Binding-site contacts:
Ligand atom O6 contacts residue LEU246 of chain 2.A at 4.4 Å.
Ligand atom C5 contacts residue GLY237 of chain 2.A at 4.5 Å.
Ligand atom O5 contacts residue ARG239 of chain 2.A at 4.0 Å.
Ligand atom O6 contacts residue ARG239 of chain 2.A at 4.2 Å.
Ligand atom O5 contacts residue ASN241 of chain 2.A at 2.4 Å (h-bond).
Ligand atom C3 contacts residue GLY237 of chain 2.A at 3.5 Å.
Ligand atom O4 contacts residue GLY237 of chain 2.A at 4.5 Å.
Ligand atom C8 contacts residue ASN241 of chain 2.A at 3.9 Å.
Ligand atom O5 contacts residue GLY237 of chain 2.A at 4.2 Å.
Ligand atom O3 contacts residue GLY237 of chain 2.A at 3.2 Å (h-bond).
Ligand atom C1 contacts residue ASN241 of chain 2.A at 1.4 Å.
Ligand atom C4 contacts residue ASN241 of chain 2.A at 4.2 Å.
Ligand atom C2 contacts residue GLY237 of chain 2.A at 3.3 Å.
Ligand atom C6 contacts residue ASN241 of chain 2.A at 4.5 Å.
Ligand atom C7 contacts residue ASN241 of chain 2.A at 3.6 Å.
Ligand atom N2 contacts residue GLY237 of chain 2.A at 4.0 Å.
Ligand atom O7 contacts residue ASN241 of chain 2.A at 4.4 Å.
Ligand atom N2 contacts residue ASN241 of chain 2.A at 2.9 Å (h-bond).
Ligand atom C5 contacts residue ASN241 of chain 2.A at 3.7 Å.
Ligand atom C3 contacts residue ASN241 of chain 2.A at 3.8 Å.
Ligand atom C4 contacts residue GLY237 of chain 2.A at 3.5 Å.
Ligand atom O3 contacts residue SER236 of chain 2.A at 3.9 Å.
Ligand atom C2 contacts residue ASN241 of chain 2.A at 2.4 Å.
Ligand atom O6 contacts residue ASN241 of chain 2.A at 3.8 Å.
Ligand atom C1 contacts residue GLY237 of chain 2.A at 4.3 Å.

Sequence of chain 2.A:
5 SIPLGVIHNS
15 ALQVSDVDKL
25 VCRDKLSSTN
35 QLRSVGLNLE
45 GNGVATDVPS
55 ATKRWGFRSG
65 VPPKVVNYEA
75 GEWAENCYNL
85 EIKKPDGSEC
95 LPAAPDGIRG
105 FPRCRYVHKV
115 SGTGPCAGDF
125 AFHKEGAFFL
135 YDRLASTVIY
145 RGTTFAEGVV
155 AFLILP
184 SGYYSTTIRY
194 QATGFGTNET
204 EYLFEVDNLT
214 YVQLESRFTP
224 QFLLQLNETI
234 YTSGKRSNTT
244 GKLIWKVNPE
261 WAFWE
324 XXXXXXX

This protein binds this small molecule.
Small molecule (SMILES): CC(=O)N[C@@H]1[C@@H](O)[C@H](O)[C@@H](CO)O[C@H]1O